The small molecule below binds the protein below.
Small molecule (SMILES): CSCC[C@H](NC(=O)[C@@H](NC(=O)C[C@H](O)[C@H](CC(C)C)NC(=O)[C@@H](NC(=O)[C@H](CCC(N)=O)NC(=O)[C@@H]1CCCN1C(=O)[C@H](C)NC(C)=O)C(C)C)C(C)C)C(=O)N[C@@H](Cc1cnc[nH]1)C(=O)N1CCC[C@H]1C(=O)O

Sequence of chain 1.B:
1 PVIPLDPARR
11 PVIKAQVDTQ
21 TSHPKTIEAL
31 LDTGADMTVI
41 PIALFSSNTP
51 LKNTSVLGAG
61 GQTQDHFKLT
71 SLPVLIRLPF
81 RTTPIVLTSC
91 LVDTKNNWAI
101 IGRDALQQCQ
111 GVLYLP

Sequence of chain 1.A:
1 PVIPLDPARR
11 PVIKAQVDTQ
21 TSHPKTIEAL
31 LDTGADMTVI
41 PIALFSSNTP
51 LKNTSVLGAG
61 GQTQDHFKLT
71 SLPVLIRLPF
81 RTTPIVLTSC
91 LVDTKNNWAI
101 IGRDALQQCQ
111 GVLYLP

Binding-site contacts:
Ligand atom C contacts residue ASP36 of chain 1.B at 3.5 Å.
Ligand atom CM contacts residue GLY34 of chain 1.A at 3.4 Å.
Ligand atom CD contacts residue ARG10 of chain 1.A at 3.3 Å.
Ligand atom NE2 contacts residue ARG10 of chain 1.A at 3.2 Å (salt-bridge).
Ligand atom NE2 contacts residue TRP98 of chain 1.A at 3.5 Å.
Ligand atom OH contacts residue GLY34 of chain 1.B at 3.5 Å (h-bond).
Ligand atom C contacts residue GLN62 of chain 1.A at 3.2 Å.
Ligand atom OH contacts residue ASP32 of chain 1.A at 3.0 Å (salt-bridge).
Ligand atom OXT contacts residue SER55 of chain 1.A at 2.9 Å (h-bond).
Ligand atom O contacts residue ASP36 of chain 1.B at 2.6 Å (salt-bridge).
Ligand atom SD contacts residue ARG10 of chain 1.B at 2.6 Å (salt-bridge).
Ligand atom CB contacts residue SER55 of chain 1.B at 3.1 Å.
Ligand atom O contacts residue LEU57 of chain 1.A at 3.0 Å (h-bond).
Ligand atom CB contacts residue ASP32 of chain 1.A at 3.3 Å.
Ligand atom O contacts residue ASP36 of chain 1.A at 2.8 Å (salt-bridge).
Ligand atom N contacts residue GLY34 of chain 1.B at 3.0 Å (h-bond).
Ligand atom CE contacts residue ARG10 of chain 1.B at 2.7 Å.
Ligand atom C contacts residue GLY34 of chain 1.A at 3.5 Å.
Ligand atom CH contacts residue ASP32 of chain 1.A at 3.3 Å.
Ligand atom N contacts residue LEU57 of chain 1.A at 3.2 Å (h-bond).
Ligand atom O contacts residue ALA35 of chain 1.A at 3.2 Å.
Ligand atom O contacts residue LEU57 of chain 1.B at 3.4 Å (h-bond).
Ligand atom C contacts residue ASP36 of chain 1.A at 3.2 Å.
Ligand atom O contacts residue GLY34 of chain 1.A at 3.3 Å (h-bond).
Ligand atom N contacts residue GLY34 of chain 1.A at 2.7 Å (h-bond).
Ligand atom N contacts residue LEU57 of chain 1.B at 3.1 Å (h-bond).
Ligand atom CG contacts residue TRP98 of chain 1.A at 3.5 Å (hydrophobic).
Ligand atom CA contacts residue ASP36 of chain 1.A at 2.9 Å.
Ligand atom N contacts residue ASP36 of chain 1.A at 2.6 Å (salt-bridge).
Ligand atom OXT contacts residue GLN62 of chain 1.A at 3.3 Å (h-bond).
Ligand atom CA contacts residue ASP36 of chain 1.B at 3.4 Å.
Ligand atom OE1 contacts residue TRP98 of chain 1.A at 3.2 Å.
Ligand atom OE1 contacts residue ARG10 of chain 1.A at 3.5 Å (salt-bridge).
Ligand atom O contacts residue ALA35 of chain 1.B at 3.5 Å.
Ligand atom CD contacts residue TRP98 of chain 1.A at 3.2 Å (hydrophobic).
Ligand atom C contacts residue SER55 of chain 1.A at 3.5 Å.
Ligand atom OH contacts residue ASP32 of chain 1.B at 2.8 Å (salt-bridge).
Ligand atom O contacts residue GLN62 of chain 1.A at 2.5 Å (h-bond).
Ligand atom CB contacts residue ASP36 of chain 1.A at 3.5 Å.
Ligand atom N contacts residue ASP36 of chain 1.B at 2.6 Å (salt-bridge).